The protein below binds the small molecule below.
Small molecule (SMILES): CC(=O)N[C@@H]1[C@@H](O)[C@H](O)[C@@H](CO)O[C@H]1O

Binding-site contacts:
Ligand atom C7 contacts residue ASN115 of chain 1.B at 3.4 Å.
Ligand atom C8 contacts residue ASN115 of chain 1.B at 4.4 Å.
Ligand atom C8 contacts residue ARG108 of chain 1.B at 3.5 Å.
Ligand atom C5 contacts residue ASN115 of chain 1.B at 3.6 Å.
Ligand atom O7 contacts residue SER107 of chain 1.B at 4.4 Å.
Ligand atom C3 contacts residue ASN115 of chain 1.B at 3.7 Å.
Ligand atom C2 contacts residue ASN115 of chain 1.B at 2.4 Å.
Ligand atom O7 contacts residue ASN115 of chain 1.B at 3.5 Å (h-bond).
Ligand atom N2 contacts residue ALA109 of chain 1.B at 4.2 Å.
Ligand atom O5 contacts residue ASN115 of chain 1.B at 2.3 Å (h-bond).
Ligand atom C1 contacts residue ASN115 of chain 1.B at 1.4 Å.
Ligand atom C4 contacts residue ASN115 of chain 1.B at 4.2 Å.
Ligand atom C8 contacts residue ALA109 of chain 1.B at 3.6 Å (hydrophobic).
Ligand atom O6 contacts residue LYS151 of chain 1.B at 4.5 Å.
Ligand atom N2 contacts residue ASN115 of chain 1.B at 2.9 Å (h-bond).
Ligand atom C7 contacts residue ALA109 of chain 1.B at 4.5 Å (hydrophobic).

Sequence of chain 1.B:
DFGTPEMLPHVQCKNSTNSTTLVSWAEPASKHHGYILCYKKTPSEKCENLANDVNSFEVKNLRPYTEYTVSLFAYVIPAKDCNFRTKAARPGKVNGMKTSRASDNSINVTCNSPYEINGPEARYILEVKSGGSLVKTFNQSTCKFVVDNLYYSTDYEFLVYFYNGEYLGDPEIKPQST